Sequence of chain 1.H:
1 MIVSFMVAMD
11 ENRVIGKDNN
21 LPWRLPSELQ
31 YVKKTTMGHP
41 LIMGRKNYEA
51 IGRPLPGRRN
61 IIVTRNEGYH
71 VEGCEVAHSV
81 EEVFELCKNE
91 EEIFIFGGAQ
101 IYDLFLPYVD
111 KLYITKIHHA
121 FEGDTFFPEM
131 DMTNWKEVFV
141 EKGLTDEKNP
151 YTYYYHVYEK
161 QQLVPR

The protein below binds the small molecule below.
Small molecule (SMILES): COc1cc(Cc2cnc(N)nc2N)cc(/C=C/C(=O)N2N=Cc3ccccc3[C@@H]2C(C)C)c1OC

Binding-site contacts:
Ligand atom C08 contacts residue LYS33 of chain 1.H at 3.6 Å.
Ligand atom N33 contacts residue GLU28 of chain 1.H at 3.0 Å (salt-bridge).
Ligand atom N35 contacts residue GLU28 of chain 1.H at 2.7 Å (salt-bridge).
Ligand atom C09 contacts residue LEU21 of chain 1.H at 3.4 Å (hydrophobic).
Ligand atom C25 contacts residue LEU55 of chain 1.H at 3.7 Å (hydrophobic).
Ligand atom C02 contacts residue PHE96 of chain 1.H at 3.3 Å (hydrophobic).
Ligand atom N33 contacts residue VAL32 of chain 1.H at 3.7 Å.
Ligand atom C28 contacts residue PRO56 of chain 1.H at 3.6 Å (hydrophobic).
Ligand atom N35 contacts residue VAL32 of chain 1.H at 3.3 Å.
Ligand atom N01 contacts residue PHE96 of chain 1.H at 2.7 Å (h-bond).
Ligand atom C02 contacts residue MET6 of chain 1.H at 3.5 Å (hydrophobic).
Ligand atom N35 contacts residue ALA8 of chain 1.H at 3.5 Å.
Ligand atom N36 contacts residue MET6 of chain 1.H at 3.4 Å.
Ligand atom C10 contacts residue ILE51 of chain 1.H at 3.3 Å (hydrophobic).
Ligand atom N35 contacts residue MET6 of chain 1.H at 3.6 Å (h-bond).
Ligand atom N33 contacts residue ALA8 of chain 1.H at 3.5 Å.
Ligand atom N01 contacts residue MET6 of chain 1.H at 2.7 Å (h-bond).
Ligand atom C14 contacts residue LEU29 of chain 1.H at 3.3 Å (hydrophobic).
Ligand atom C34 contacts residue ALA8 of chain 1.H at 3.5 Å (hydrophobic).
Ligand atom C31 contacts residue PHE96 of chain 1.H at 3.3 Å (hydrophobic).
Ligand atom C04 contacts residue PHE96 of chain 1.H at 3.5 Å (hydrophobic).
Ligand atom N01 contacts residue TYR102 of chain 1.H at 3.2 Å (h-bond).
Ligand atom C34 contacts residue VAL32 of chain 1.H at 3.5 Å (hydrophobic).
Ligand atom C29 contacts residue LEU55 of chain 1.H at 3.7 Å (hydrophobic).
Ligand atom C05 contacts residue PHE96 of chain 1.H at 3.7 Å (hydrophobic).
Ligand atom C03 contacts residue PHE96 of chain 1.H at 3.4 Å (hydrophobic).
Ligand atom O11 contacts residue ILE51 of chain 1.H at 3.4 Å.
Ligand atom C34 contacts residue GLU28 of chain 1.H at 3.6 Å.
Ligand atom C06 contacts residue LEU21 of chain 1.H at 3.7 Å (hydrophobic).
Ligand atom C08 contacts residue LEU29 of chain 1.H at 3.5 Å (hydrophobic).
Ligand atom C29 contacts residue ARG53 of chain 1.H at 3.6 Å.
Ligand atom C24 contacts residue LEU55 of chain 1.H at 3.5 Å (hydrophobic).
Ligand atom C27 contacts residue PRO56 of chain 1.H at 3.7 Å (hydrophobic).
Ligand atom C07 contacts residue LEU21 of chain 1.H at 3.7 Å (hydrophobic).
Ligand atom N36 contacts residue VAL7 of chain 1.H at 3.4 Å.
Ligand atom N36 contacts residue ALA8 of chain 1.H at 3.5 Å (h-bond).
Ligand atom C27 contacts residue ARG58 of chain 1.H at 3.4 Å.
Ligand atom C13 contacts residue ILE51 of chain 1.H at 3.6 Å (hydrophobic).
Ligand atom O08 contacts residue LEU21 of chain 1.H at 3.6 Å.
Ligand atom N35 contacts residue VAL7 of chain 1.H at 3.5 Å (h-bond).